Sequence of chain 1.B:
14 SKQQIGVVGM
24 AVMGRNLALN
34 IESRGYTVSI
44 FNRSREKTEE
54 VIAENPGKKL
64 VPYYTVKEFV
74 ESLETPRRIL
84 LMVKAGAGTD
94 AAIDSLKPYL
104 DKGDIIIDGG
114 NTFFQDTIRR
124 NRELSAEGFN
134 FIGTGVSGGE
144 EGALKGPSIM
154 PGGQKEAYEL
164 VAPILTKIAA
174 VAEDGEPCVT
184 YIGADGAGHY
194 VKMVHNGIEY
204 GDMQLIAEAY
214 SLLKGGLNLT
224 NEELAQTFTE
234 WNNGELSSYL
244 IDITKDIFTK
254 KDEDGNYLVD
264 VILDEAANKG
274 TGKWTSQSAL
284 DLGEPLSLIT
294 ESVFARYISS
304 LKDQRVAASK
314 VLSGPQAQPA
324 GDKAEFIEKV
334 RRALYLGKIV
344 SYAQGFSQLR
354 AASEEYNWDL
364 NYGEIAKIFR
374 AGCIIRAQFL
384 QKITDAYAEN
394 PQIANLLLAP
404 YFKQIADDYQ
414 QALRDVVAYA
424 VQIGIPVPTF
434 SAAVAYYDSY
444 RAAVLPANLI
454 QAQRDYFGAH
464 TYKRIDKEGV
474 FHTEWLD

Binding-site contacts:
Ligand atom O1A contacts residue ILE377 of chain 1.B at 3.8 Å.
Ligand atom O5 contacts residue HIS463 of chain 1.A at 3.1 Å.
Ligand atom O2 contacts residue GLU202 of chain 1.B at 3.0 Å (salt-bridge).
Ligand atom O1 contacts residue GLY142 of chain 1.B at 2.9 Å (h-bond).
Ligand atom C1 contacts residue SER140 of chain 1.B at 3.5 Å.
Ligand atom O1A contacts residue GLU202 of chain 1.B at 3.8 Å.
Ligand atom O2 contacts residue ASN199 of chain 1.B at 2.9 Å (h-bond).
Ligand atom O3 contacts residue ASN199 of chain 1.B at 3.7 Å.
Ligand atom O5 contacts residue LYS272 of chain 1.B at 3.9 Å.
Ligand atom O1P contacts residue LYS272 of chain 1.B at 2.7 Å (salt-bridge).
Ligand atom O4 contacts residue HIS463 of chain 1.A at 2.8 Å (h-bond).
Ligand atom O3P contacts residue HIS463 of chain 1.A at 3.6 Å.
Ligand atom O2P contacts residue ARG457 of chain 1.A at 2.6 Å (salt-bridge).
Ligand atom O1 contacts residue SER140 of chain 1.B at 3.5 Å.
Ligand atom C6 contacts residue HIS463 of chain 1.A at 3.9 Å.
Ligand atom O1P contacts residue TYR203 of chain 1.B at 3.0 Å (h-bond).
Ligand atom O1P contacts residue ASN271 of chain 1.B at 3.6 Å.
Ligand atom P contacts residue TYR203 of chain 1.B at 3.7 Å.
Ligand atom O6 contacts residue ASN199 of chain 1.B at 3.9 Å.
Ligand atom O1A contacts residue HIS198 of chain 1.B at 3.6 Å (h-bond).
Ligand atom P contacts residue LYS272 of chain 1.B at 3.9 Å.
Ligand atom O3P contacts residue ARG457 of chain 1.A at 3.0 Å (salt-bridge).
Ligand atom C2 contacts residue GLU202 of chain 1.B at 3.7 Å.
Ligand atom C6 contacts residue GLU202 of chain 1.B at 3.7 Å.
Ligand atom C1 contacts residue ILE377 of chain 1.B at 3.5 Å (hydrophobic).
Ligand atom O3 contacts residue LYS195 of chain 1.B at 2.8 Å (salt-bridge).
Ligand atom C1 contacts residue LYS195 of chain 1.B at 3.7 Å.
Ligand atom O4 contacts residue PHE460 of chain 1.A at 3.5 Å.
Ligand atom C5 contacts residue HIS463 of chain 1.A at 3.8 Å.
Ligand atom O1 contacts residue ILE377 of chain 1.B at 3.6 Å.
Ligand atom O1A contacts residue ASN199 of chain 1.B at 3.3 Å (h-bond).
Ligand atom O1A contacts residue LYS195 of chain 1.B at 3.1 Å.
Ligand atom O3P contacts residue LYS272 of chain 1.B at 3.5 Å.
Ligand atom C1 contacts residue GLY141 of chain 1.B at 3.8 Å.
Ligand atom O1A contacts residue SER140 of chain 1.B at 2.7 Å (h-bond).
Ligand atom O2P contacts residue ARG299 of chain 1.B at 3.2 Å (salt-bridge).
Ligand atom C4 contacts residue HIS463 of chain 1.A at 3.6 Å.
Ligand atom O3 contacts residue ASN114 of chain 1.B at 2.9 Å (h-bond).
Ligand atom O1 contacts residue GLY141 of chain 1.B at 2.8 Å (h-bond).
Ligand atom P contacts residue ARG457 of chain 1.A at 3.9 Å.

Sequence of chain 1.A:
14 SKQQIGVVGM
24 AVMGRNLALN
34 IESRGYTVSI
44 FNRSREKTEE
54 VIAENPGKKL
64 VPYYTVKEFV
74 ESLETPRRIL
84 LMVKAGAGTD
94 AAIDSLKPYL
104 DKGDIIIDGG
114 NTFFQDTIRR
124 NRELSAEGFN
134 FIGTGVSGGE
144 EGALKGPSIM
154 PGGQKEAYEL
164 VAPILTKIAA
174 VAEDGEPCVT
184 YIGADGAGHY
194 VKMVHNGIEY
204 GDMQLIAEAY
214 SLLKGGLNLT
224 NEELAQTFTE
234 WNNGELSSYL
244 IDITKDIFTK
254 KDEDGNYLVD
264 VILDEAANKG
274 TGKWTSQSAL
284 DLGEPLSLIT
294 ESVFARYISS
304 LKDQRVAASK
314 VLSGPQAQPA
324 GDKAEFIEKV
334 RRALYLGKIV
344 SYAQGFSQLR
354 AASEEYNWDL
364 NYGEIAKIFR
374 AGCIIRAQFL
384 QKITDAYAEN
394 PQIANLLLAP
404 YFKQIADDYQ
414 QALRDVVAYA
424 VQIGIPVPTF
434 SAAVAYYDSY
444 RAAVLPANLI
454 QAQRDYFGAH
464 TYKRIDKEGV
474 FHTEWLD

This small molecule binds to this protein.
Small molecule (SMILES): O=C(O)[C@H](O)[C@@H](O)[C@H](O)[C@H](O)COP(=O)(O)O